Binding-site contacts:
Ligand atom O5 contacts residue TYR167 of chain 1.E at 4.3 Å.
Ligand atom O3 contacts residue ASP322 of chain 1.E at 3.1 Å (salt-bridge).
Ligand atom C8 contacts residue ASP322 of chain 1.E at 3.5 Å.
Ligand atom O7 contacts residue ASN138 of chain 1.E at 4.3 Å.
Ligand atom O7 contacts residue TYR167 of chain 1.E at 3.0 Å (h-bond).
Ligand atom C8 contacts residue TYR167 of chain 1.E at 3.6 Å (hydrophobic).
Ligand atom C1 contacts residue TYR167 of chain 1.E at 3.9 Å (hydrophobic).
Ligand atom C4 contacts residue ASN150 of chain 1.E at 4.4 Å.
Ligand atom C7 contacts residue ASP322 of chain 1.E at 3.7 Å.
Ligand atom C3 contacts residue ASN150 of chain 1.E at 3.9 Å.
Ligand atom O6 contacts residue TYR167 of chain 1.E at 4.0 Å.
Ligand atom C8 contacts residue ASN150 of chain 1.E at 4.5 Å.
Ligand atom C5 contacts residue TYR167 of chain 1.E at 3.9 Å (hydrophobic).
Ligand atom C2 contacts residue TYR167 of chain 1.E at 4.4 Å (hydrophobic).
Ligand atom C8 contacts residue LEU169 of chain 1.E at 4.0 Å (hydrophobic).
Ligand atom C2 contacts residue ASN150 of chain 1.E at 2.5 Å.
Ligand atom C7 contacts residue ASN150 of chain 1.E at 3.3 Å.
Ligand atom C7 contacts residue TYR167 of chain 1.E at 3.8 Å (hydrophobic).
Ligand atom C1 contacts residue ASN150 of chain 1.E at 1.5 Å.
Ligand atom C3 contacts residue TYR167 of chain 1.E at 4.0 Å (hydrophobic).
Ligand atom C4 contacts residue TYR167 of chain 1.E at 4.3 Å (hydrophobic).
Ligand atom C8 contacts residue VAL136 of chain 1.E at 3.7 Å (hydrophobic).
Ligand atom N2 contacts residue ASN150 of chain 1.E at 3.0 Å (h-bond).
Ligand atom N2 contacts residue ASP322 of chain 1.E at 3.0 Å (salt-bridge).
Ligand atom O7 contacts residue VAL136 of chain 1.E at 4.5 Å.
Ligand atom C7 contacts residue LEU169 of chain 1.E at 4.5 Å (hydrophobic).
Ligand atom O7 contacts residue ASN150 of chain 1.E at 3.2 Å (h-bond).
Ligand atom C2 contacts residue ASP322 of chain 1.E at 4.0 Å.
Ligand atom O4 contacts residue TYR167 of chain 1.E at 3.7 Å.
Ligand atom C5 contacts residue ASN150 of chain 1.E at 3.8 Å.
Ligand atom O5 contacts residue ASN150 of chain 1.E at 2.5 Å (h-bond).
Ligand atom C3 contacts residue ASP322 of chain 1.E at 3.8 Å.

A protein and the small-molecule ligand that binds it are described below.
Small molecule (SMILES): CC(=O)N[C@H]1[C@H](O[C@H]2[C@H](O)[C@@H](NC(C)=O)CO[C@@H]2CO)O[C@H](CO)[C@@H](O)[C@@H]1O

Sequence of chain 1.E:
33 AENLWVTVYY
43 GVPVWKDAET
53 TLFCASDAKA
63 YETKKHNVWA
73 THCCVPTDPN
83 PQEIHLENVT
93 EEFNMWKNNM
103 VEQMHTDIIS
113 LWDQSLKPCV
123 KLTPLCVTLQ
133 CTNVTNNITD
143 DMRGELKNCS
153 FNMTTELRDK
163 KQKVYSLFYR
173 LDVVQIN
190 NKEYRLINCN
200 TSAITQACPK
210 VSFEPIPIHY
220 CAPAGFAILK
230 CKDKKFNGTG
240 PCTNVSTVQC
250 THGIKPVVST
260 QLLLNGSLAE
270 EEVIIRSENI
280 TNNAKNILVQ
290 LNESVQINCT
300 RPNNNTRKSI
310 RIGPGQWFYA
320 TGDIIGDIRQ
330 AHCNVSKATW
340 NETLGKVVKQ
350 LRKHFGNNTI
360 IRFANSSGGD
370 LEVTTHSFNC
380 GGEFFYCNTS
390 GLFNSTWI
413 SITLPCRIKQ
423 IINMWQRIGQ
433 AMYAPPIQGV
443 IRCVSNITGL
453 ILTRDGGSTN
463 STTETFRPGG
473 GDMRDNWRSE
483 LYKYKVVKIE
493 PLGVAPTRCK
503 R